The small molecule below binds the protein below.
Small molecule (SMILES): CC(=O)N[C@H]1[C@H](O[C@H]2[C@H](O)[C@@H](NC(C)=O)CO[C@@H]2CO)O[C@H](CO)[C@@H](O)[C@@H]1O

Binding-site contacts:
Ligand atom C8 contacts residue ASN801 of chain 1.A at 4.4 Å.
Ligand atom C8 contacts residue ILE794 of chain 1.A at 4.5 Å (hydrophobic).
Ligand atom C1 contacts residue SER803 of chain 1.A at 3.6 Å.
Ligand atom N2 contacts residue ASN801 of chain 1.A at 3.0 Å (h-bond).
Ligand atom C2 contacts residue ASN801 of chain 1.A at 2.6 Å.
Ligand atom C4 contacts residue ASN801 of chain 1.A at 4.4 Å.
Ligand atom C3 contacts residue ASN801 of chain 1.A at 3.9 Å.
Ligand atom O5 contacts residue SER803 of chain 1.A at 4.2 Å.
Ligand atom O5 contacts residue ASN801 of chain 1.A at 2.4 Å (h-bond).
Ligand atom C7 contacts residue ASN801 of chain 1.A at 3.3 Å.
Ligand atom C5 contacts residue SER803 of chain 1.A at 4.4 Å.
Ligand atom O6 contacts residue GLN804 of chain 1.A at 4.4 Å.
Ligand atom C5 contacts residue ASN801 of chain 1.A at 3.8 Å.
Ligand atom O7 contacts residue ASN801 of chain 1.A at 3.2 Å (h-bond).
Ligand atom C1 contacts residue ASN801 of chain 1.A at 1.5 Å.

Sequence of chain 1.A:
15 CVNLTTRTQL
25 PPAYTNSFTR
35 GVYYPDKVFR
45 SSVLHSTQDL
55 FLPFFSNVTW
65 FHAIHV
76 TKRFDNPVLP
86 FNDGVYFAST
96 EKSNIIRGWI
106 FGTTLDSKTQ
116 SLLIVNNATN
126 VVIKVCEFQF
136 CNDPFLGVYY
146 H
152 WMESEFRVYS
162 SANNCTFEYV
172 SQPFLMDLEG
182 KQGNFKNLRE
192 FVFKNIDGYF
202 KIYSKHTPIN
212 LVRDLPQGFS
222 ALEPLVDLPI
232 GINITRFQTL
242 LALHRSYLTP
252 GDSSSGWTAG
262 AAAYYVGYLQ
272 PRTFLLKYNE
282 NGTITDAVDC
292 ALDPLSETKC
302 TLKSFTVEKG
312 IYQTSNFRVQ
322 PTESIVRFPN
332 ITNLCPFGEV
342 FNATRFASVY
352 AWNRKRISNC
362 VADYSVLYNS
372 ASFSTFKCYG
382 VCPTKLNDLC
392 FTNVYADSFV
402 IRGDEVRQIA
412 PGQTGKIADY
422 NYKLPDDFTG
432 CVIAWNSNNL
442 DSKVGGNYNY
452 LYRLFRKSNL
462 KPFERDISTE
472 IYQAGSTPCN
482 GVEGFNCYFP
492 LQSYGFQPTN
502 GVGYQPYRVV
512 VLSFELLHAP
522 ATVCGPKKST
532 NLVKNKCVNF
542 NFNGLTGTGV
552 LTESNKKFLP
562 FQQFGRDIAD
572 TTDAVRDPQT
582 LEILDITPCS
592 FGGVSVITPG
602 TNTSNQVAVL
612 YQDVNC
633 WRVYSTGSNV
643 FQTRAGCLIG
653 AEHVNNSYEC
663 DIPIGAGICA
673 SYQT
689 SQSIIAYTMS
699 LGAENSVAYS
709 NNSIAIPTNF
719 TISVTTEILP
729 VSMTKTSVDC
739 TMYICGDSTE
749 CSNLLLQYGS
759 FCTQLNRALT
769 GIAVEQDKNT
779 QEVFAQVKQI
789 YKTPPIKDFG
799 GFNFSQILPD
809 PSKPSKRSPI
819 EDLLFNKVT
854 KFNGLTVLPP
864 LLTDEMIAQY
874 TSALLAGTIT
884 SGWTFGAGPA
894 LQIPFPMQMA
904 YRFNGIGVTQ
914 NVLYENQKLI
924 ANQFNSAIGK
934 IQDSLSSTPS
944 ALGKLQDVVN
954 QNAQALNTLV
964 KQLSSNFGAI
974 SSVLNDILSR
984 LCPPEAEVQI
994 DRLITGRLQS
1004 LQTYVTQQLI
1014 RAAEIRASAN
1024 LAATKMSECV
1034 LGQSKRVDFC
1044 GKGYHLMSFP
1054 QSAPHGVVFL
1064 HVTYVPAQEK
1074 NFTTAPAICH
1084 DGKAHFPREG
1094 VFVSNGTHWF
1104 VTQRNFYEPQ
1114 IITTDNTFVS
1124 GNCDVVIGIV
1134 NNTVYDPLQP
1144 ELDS